Binding-site contacts:
Ligand atom C8 contacts residue ASN1074 of chain 1.A at 4.1 Å.
Ligand atom C1 contacts residue ALA706 of chain 1.A at 4.4 Å (hydrophobic).
Ligand atom O6 contacts residue ALA706 of chain 1.A at 4.1 Å.
Ligand atom O7 contacts residue ASN1074 of chain 1.A at 3.4 Å (h-bond).
Ligand atom C8 contacts residue GLU1072 of chain 1.A at 3.4 Å.
Ligand atom O5 contacts residue ASN1074 of chain 1.A at 2.4 Å (h-bond).
Ligand atom C3 contacts residue ASN1074 of chain 1.A at 3.9 Å.
Ligand atom C7 contacts residue ASN1074 of chain 1.A at 3.4 Å.
Ligand atom C5 contacts residue ALA706 of chain 1.A at 3.7 Å (hydrophobic).
Ligand atom C2 contacts residue ASN1074 of chain 1.A at 2.5 Å.
Ligand atom C5 contacts residue ASN1074 of chain 1.A at 3.7 Å.
Ligand atom C1 contacts residue ASN1074 of chain 1.A at 1.5 Å.
Ligand atom C6 contacts residue ALA706 of chain 1.A at 4.4 Å (hydrophobic).
Ligand atom O5 contacts residue ALA706 of chain 1.A at 4.3 Å.
Ligand atom C1 contacts residue GLN895 of chain 1.D at 4.3 Å.
Ligand atom C8 contacts residue LYS1073 of chain 1.A at 4.3 Å.
Ligand atom C4 contacts residue ASN1074 of chain 1.A at 4.2 Å.
Ligand atom N2 contacts residue ASN1074 of chain 1.A at 3.0 Å (h-bond).

The protein below binds the small molecule below.
Small molecule (SMILES): CC(=O)N[C@@H]1[C@@H](O)[C@H](O)[C@@H](CO)O[C@H]1O

Sequence of chain 1.A:
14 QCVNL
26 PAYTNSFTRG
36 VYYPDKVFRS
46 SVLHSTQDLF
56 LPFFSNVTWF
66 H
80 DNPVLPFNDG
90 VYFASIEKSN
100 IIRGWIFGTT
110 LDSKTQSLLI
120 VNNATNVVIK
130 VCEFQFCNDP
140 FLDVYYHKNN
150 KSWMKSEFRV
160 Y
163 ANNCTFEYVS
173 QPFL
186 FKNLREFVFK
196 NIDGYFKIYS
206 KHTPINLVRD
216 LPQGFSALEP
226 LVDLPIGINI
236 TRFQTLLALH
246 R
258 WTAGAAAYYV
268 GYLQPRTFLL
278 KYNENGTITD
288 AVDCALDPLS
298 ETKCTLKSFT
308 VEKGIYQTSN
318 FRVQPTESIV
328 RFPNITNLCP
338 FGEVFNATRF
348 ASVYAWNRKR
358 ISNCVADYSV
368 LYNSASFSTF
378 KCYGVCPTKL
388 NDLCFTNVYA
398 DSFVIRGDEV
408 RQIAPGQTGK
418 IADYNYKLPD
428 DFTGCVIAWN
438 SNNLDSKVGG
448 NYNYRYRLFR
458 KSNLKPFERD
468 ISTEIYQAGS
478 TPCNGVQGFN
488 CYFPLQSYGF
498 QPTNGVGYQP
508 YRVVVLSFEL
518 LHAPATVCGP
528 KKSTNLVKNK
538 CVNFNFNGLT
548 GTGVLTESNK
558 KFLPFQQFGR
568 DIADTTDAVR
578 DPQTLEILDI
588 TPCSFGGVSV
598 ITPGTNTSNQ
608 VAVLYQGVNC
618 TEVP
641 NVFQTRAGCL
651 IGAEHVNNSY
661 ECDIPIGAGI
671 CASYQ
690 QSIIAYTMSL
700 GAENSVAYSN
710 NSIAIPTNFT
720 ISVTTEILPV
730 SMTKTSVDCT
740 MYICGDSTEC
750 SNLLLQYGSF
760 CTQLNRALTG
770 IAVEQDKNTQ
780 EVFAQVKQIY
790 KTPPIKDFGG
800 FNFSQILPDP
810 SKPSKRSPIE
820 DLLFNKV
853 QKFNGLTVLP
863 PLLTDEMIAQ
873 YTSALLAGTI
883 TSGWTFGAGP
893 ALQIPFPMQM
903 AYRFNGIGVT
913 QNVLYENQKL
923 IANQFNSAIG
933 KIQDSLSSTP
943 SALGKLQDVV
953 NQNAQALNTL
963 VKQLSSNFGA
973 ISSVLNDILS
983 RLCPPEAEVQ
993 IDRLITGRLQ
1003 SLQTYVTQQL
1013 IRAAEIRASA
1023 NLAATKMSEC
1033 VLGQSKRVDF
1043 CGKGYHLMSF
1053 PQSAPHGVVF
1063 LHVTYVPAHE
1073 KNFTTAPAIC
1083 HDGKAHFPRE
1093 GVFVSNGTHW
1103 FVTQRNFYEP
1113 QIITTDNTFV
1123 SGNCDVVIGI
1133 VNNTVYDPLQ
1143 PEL

Sequence of chain 1.D:
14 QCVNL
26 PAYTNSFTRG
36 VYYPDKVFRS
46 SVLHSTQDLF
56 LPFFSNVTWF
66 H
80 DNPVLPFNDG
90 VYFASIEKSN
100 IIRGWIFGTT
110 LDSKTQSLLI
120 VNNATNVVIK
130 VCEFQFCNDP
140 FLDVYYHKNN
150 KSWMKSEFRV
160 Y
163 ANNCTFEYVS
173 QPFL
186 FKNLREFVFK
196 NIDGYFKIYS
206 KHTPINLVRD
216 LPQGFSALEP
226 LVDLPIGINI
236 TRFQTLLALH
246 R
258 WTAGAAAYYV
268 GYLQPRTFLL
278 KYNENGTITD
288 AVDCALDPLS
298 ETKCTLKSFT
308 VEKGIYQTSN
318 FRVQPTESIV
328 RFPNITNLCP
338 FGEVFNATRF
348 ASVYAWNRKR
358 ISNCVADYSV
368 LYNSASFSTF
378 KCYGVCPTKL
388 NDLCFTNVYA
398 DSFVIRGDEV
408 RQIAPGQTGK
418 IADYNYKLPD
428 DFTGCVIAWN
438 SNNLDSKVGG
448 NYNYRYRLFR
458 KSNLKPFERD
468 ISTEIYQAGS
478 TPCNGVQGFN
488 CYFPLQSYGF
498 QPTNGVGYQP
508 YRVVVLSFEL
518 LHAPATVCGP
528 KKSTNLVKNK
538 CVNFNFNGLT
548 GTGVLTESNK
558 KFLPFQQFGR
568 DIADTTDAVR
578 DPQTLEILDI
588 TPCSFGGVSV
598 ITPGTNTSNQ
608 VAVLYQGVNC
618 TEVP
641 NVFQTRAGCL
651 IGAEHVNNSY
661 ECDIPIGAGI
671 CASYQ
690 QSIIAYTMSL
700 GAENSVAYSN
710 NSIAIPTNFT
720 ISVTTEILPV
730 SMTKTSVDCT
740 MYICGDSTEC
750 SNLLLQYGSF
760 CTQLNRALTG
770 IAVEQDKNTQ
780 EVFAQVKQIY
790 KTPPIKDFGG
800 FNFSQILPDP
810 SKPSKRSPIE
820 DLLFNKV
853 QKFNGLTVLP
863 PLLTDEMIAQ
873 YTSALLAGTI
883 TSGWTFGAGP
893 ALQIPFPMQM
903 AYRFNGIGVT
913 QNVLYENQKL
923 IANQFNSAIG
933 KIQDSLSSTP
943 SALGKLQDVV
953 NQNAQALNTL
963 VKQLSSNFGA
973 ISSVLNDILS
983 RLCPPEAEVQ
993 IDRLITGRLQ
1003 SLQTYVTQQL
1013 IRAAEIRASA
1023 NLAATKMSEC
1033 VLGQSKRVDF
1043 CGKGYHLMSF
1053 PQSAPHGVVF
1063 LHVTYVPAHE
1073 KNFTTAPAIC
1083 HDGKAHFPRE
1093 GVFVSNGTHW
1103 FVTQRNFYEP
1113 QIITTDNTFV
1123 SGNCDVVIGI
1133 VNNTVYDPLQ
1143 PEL